A protein and the small-molecule ligand that binds it are described below.
Small molecule (SMILES): CSC[C@H]1CN(Cc2c[nH]c3c(N)ncnc23)C[C@@H]1O

Sequence of chain 1.A:
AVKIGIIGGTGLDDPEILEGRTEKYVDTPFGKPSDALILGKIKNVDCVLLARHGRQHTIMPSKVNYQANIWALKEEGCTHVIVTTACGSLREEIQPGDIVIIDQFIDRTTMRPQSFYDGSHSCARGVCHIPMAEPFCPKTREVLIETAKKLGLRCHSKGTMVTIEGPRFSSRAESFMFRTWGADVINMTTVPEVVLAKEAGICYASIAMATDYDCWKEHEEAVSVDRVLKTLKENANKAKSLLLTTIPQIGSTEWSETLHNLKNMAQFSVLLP

Binding-site contacts:
Ligand atom C4' contacts residue PO41 of chain 2.C at 3.7 Å.
Ligand atom C10 contacts residue PO41 of chain 2.C at 3.5 Å.
Ligand atom C10 contacts residue ALA108 of chain 2.A at 3.0 Å (hydrophobic).
Ligand atom C1' contacts residue THR32 of chain 2.A at 3.6 Å.
Ligand atom C5' contacts residue HIS151 of chain 1.A at 3.5 Å.
Ligand atom N6 contacts residue GLY110 of chain 2.A at 3.8 Å.
Ligand atom C6 contacts residue PHE191 of chain 2.A at 3.7 Å (hydrophobic).
Ligand atom C6 contacts residue ASP236 of chain 2.A at 3.7 Å.
Ligand atom C3' contacts residue HIS151 of chain 1.A at 3.6 Å.
Ligand atom C2' contacts residue MET210 of chain 2.A at 3.6 Å (hydrophobic).
Ligand atom N7 contacts residue GLY110 of chain 2.A at 3.4 Å (h-bond).
Ligand atom C8 contacts residue THR233 of chain 2.A at 3.4 Å.
Ligand atom C4' contacts residue THR32 of chain 2.A at 3.6 Å.
Ligand atom C1' contacts residue PO41 of chain 2.C at 3.3 Å.
Ligand atom O3' contacts residue PO41 of chain 2.C at 2.8 Å (h-bond).
Ligand atom CS5 contacts residue THR32 of chain 2.A at 3.8 Å.
Ligand atom O3' contacts residue THR32 of chain 2.A at 3.8 Å.
Ligand atom C4 contacts residue ILE208 of chain 2.A at 3.7 Å (hydrophobic).
Ligand atom C5 contacts residue GLY110 of chain 2.A at 3.5 Å.
Ligand atom C2' contacts residue PO41 of chain 2.C at 3.6 Å.
Ligand atom C8 contacts residue CYS109 of chain 2.A at 3.6 Å (hydrophobic).
Ligand atom N7 contacts residue THR233 of chain 2.A at 3.6 Å (h-bond).
Ligand atom C3' contacts residue PO41 of chain 2.C at 3.5 Å.
Ligand atom N1' contacts residue PO41 of chain 2.C at 2.8 Å (h-bond).
Ligand atom N7 contacts residue CYS109 of chain 2.A at 3.5 Å.
Ligand atom S contacts residue VAL250 of chain 2.A at 3.7 Å.
Ligand atom N7 contacts residue ASP234 of chain 2.A at 2.8 Å (salt-bridge).
Ligand atom O3' contacts residue PRO83 of chain 2.A at 3.6 Å.
Ligand atom C2 contacts residue ILE208 of chain 2.A at 3.8 Å (hydrophobic).
Ligand atom C9 contacts residue CYS109 of chain 2.A at 3.8 Å (hydrophobic).
Ligand atom N6 contacts residue VAL245 of chain 2.A at 3.7 Å.
Ligand atom N3 contacts residue ILE208 of chain 2.A at 3.6 Å.
Ligand atom N6 contacts residue ASP234 of chain 2.A at 3.0 Å (salt-bridge).
Ligand atom N6 contacts residue ASP236 of chain 2.A at 2.9 Å (salt-bridge).
Ligand atom C8 contacts residue ASP234 of chain 2.A at 3.6 Å.
Ligand atom C9 contacts residue ALA108 of chain 2.A at 3.7 Å (hydrophobic).
Ligand atom N1 contacts residue ASP236 of chain 2.A at 3.8 Å.
Ligand atom N1 contacts residue ILE208 of chain 2.A at 3.7 Å.
Ligand atom N3 contacts residue ASN209 of chain 2.A at 3.4 Å.
Ligand atom N1 contacts residue PHE191 of chain 2.A at 3.6 Å.

Sequence of chain 2.A:
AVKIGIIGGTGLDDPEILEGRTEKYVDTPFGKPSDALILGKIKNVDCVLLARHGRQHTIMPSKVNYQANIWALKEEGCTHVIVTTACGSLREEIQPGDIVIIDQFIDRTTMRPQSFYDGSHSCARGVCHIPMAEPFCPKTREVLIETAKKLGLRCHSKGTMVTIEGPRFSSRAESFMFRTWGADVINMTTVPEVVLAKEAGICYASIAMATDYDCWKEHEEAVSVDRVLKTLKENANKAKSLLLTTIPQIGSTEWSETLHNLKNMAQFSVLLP